A protein and the small-molecule ligand that binds it are described below.
Small molecule (SMILES): CC(=O)N[C@@H]1[C@@H](O)[C@H](O)[C@@H](CO)O[C@H]1O

Binding-site contacts:
Ligand atom C2 contacts residue ASN153 of chain 55.C at 2.5 Å.
Ligand atom C8 contacts residue TRP101 of chain 55.A at 4.4 Å (hydrophobic).
Ligand atom C5 contacts residue ASN153 of chain 55.C at 3.7 Å.
Ligand atom C3 contacts residue HIS149 of chain 55.C at 4.3 Å.
Ligand atom C8 contacts residue HIS149 of chain 55.C at 3.7 Å.
Ligand atom C4 contacts residue HIS149 of chain 55.C at 4.0 Å.
Ligand atom C1 contacts residue ASN153 of chain 55.C at 1.4 Å.
Ligand atom N2 contacts residue HIS149 of chain 55.C at 4.2 Å.
Ligand atom C7 contacts residue ASN153 of chain 55.C at 3.6 Å.
Ligand atom O4 contacts residue LYS157 of chain 55.C at 4.5 Å.
Ligand atom N2 contacts residue ASN153 of chain 55.C at 2.9 Å (h-bond).
Ligand atom C1 contacts residue HIS158 of chain 55.C at 4.1 Å.
Ligand atom C8 contacts residue ASN153 of chain 55.C at 4.0 Å.
Ligand atom C2 contacts residue HIS149 of chain 55.C at 3.6 Å.
Ligand atom C7 contacts residue GLY102 of chain 55.A at 4.1 Å.
Ligand atom C5 contacts residue LYS157 of chain 55.C at 3.9 Å.
Ligand atom C4 contacts residue ASN153 of chain 55.C at 4.2 Å.
Ligand atom O3 contacts residue HIS149 of chain 55.C at 4.0 Å.
Ligand atom C5 contacts residue HIS149 of chain 55.C at 4.2 Å.
Ligand atom C1 contacts residue HIS149 of chain 55.C at 3.4 Å.
Ligand atom O7 contacts residue TRP101 of chain 55.A at 3.8 Å.
Ligand atom C5 contacts residue HIS158 of chain 55.C at 4.0 Å.
Ligand atom O5 contacts residue THR155 of chain 55.C at 4.5 Å.
Ligand atom C6 contacts residue HIS158 of chain 55.C at 3.7 Å.
Ligand atom O5 contacts residue HIS149 of chain 55.C at 3.5 Å.
Ligand atom O5 contacts residue HIS158 of chain 55.C at 3.1 Å.
Ligand atom O5 contacts residue ASN153 of chain 55.C at 2.4 Å (h-bond).
Ligand atom O7 contacts residue GLY102 of chain 55.A at 3.0 Å (h-bond).
Ligand atom C1 contacts residue THR155 of chain 55.C at 3.8 Å.
Ligand atom C7 contacts residue HIS149 of chain 55.C at 4.3 Å.
Ligand atom O7 contacts residue ASN153 of chain 55.C at 4.5 Å.
Ligand atom C3 contacts residue ASN153 of chain 55.C at 3.8 Å.
Ligand atom O6 contacts residue LYS157 of chain 55.C at 3.2 Å (salt-bridge).
Ligand atom C6 contacts residue LYS157 of chain 55.C at 3.6 Å.

Sequence of chain 55.A:
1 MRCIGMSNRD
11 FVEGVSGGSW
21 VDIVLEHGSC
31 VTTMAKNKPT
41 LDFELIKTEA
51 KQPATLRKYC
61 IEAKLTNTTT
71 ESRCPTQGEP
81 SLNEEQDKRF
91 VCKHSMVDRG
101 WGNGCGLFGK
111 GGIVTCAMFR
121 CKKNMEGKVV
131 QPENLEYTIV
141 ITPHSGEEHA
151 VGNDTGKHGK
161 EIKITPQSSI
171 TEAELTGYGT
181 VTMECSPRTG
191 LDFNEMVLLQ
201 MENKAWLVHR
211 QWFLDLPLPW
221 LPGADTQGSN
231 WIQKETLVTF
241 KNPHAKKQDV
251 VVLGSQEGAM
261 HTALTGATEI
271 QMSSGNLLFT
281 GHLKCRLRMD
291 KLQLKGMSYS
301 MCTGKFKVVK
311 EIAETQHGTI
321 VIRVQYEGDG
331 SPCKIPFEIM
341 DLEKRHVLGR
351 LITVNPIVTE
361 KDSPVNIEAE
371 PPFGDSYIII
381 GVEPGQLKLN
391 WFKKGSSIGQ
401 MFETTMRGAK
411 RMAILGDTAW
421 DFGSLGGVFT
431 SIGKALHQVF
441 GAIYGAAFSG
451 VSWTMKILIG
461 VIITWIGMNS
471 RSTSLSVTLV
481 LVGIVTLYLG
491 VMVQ

Sequence of chain 55.C:
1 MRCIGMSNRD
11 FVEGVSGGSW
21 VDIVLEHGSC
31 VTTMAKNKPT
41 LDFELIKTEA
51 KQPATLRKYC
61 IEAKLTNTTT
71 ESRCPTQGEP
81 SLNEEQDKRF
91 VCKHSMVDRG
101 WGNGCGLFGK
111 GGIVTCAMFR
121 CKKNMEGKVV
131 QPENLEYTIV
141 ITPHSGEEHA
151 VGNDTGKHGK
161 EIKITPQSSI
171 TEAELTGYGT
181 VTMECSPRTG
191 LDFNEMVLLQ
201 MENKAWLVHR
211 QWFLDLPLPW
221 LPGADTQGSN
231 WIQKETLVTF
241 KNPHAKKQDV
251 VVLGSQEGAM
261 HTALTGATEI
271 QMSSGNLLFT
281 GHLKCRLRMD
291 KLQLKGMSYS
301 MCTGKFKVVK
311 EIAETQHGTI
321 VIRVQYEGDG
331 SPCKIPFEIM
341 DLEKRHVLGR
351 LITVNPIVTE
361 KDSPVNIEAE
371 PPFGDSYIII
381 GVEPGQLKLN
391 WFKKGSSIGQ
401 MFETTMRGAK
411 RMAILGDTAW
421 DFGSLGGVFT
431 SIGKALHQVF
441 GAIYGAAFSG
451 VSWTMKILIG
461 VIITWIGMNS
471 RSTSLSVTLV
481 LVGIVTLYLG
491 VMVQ